This small molecule binds to this protein.
Small molecule (SMILES): CC(=O)N[C@@H]1[C@@H](O)[C@H](O)[C@@H](CO)O[C@H]1O

Sequence of chain 1.I:
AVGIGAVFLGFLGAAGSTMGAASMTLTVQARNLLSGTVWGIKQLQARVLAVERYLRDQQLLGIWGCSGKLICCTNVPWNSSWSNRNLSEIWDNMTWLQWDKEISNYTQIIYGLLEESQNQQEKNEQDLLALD

Binding-site contacts:
Ligand atom C7 contacts residue GLY57 of chain 1.L at 4.1 Å.
Ligand atom C1 contacts residue GLY24 of chain 1.I at 4.4 Å.
Ligand atom C4 contacts residue ASN58 of chain 1.L at 4.2 Å.
Ligand atom C5 contacts residue ASN58 of chain 1.L at 3.7 Å.
Ligand atom C3 contacts residue ASN58 of chain 1.L at 3.8 Å.
Ligand atom O7 contacts residue GLY57 of chain 1.L at 4.2 Å.
Ligand atom O5 contacts residue ASN58 of chain 1.L at 2.4 Å (h-bond).
Ligand atom C1 contacts residue ASN58 of chain 1.L at 1.4 Å.
Ligand atom C7 contacts residue ASN58 of chain 1.L at 3.4 Å.
Ligand atom O7 contacts residue SER25 of chain 1.I at 3.8 Å.
Ligand atom C7 contacts residue GLY24 of chain 1.I at 3.8 Å.
Ligand atom C2 contacts residue GLY24 of chain 1.I at 4.3 Å.
Ligand atom O7 contacts residue ASN58 of chain 1.L at 3.1 Å (h-bond).
Ligand atom C2 contacts residue ASN58 of chain 1.L at 2.5 Å.
Ligand atom N2 contacts residue ASN58 of chain 1.L at 2.9 Å (h-bond).
Ligand atom O7 contacts residue GLY24 of chain 1.I at 2.6 Å (h-bond).
Ligand atom C8 contacts residue ASN58 of chain 1.L at 4.4 Å.
Ligand atom C8 contacts residue GLY57 of chain 1.L at 3.7 Å.
Ligand atom N2 contacts residue GLY24 of chain 1.I at 4.4 Å.

Sequence of chain 1.L:
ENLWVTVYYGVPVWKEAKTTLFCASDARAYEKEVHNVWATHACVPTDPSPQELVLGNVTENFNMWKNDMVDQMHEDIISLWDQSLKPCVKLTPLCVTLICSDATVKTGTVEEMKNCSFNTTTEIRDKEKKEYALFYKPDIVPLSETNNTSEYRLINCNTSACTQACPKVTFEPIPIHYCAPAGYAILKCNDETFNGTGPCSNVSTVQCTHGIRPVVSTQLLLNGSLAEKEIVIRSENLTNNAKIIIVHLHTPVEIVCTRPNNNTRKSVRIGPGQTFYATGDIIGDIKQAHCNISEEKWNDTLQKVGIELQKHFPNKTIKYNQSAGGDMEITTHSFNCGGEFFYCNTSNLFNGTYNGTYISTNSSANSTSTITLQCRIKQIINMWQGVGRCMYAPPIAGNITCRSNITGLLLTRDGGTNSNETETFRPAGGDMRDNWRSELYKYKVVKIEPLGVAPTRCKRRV